A protein and the small-molecule ligand that binds it are described below.
Small molecule (SMILES): CC[C@H](C)[C@@H]1NC(=O)[C@H](CCCCN)NC(=O)[C@H](CC(C)C)NC(=O)CNC(=O)[C@H](Cc2ccc(O)cc2)NC(=O)[C@H](CCCCNC(C)=O)NC(=O)[C@H](CCCCN)NC(=O)[C@H](CC2=c3ccccc3=NC2)NC(=O)[C@H](CCC(N)=O)NC(=O)[C@H](CCCCNC(C)=O)NC(=O)[C@H](CC2=c3ccccc3=NC2)NC(=O)CSC[C@@H]([C@H](N)O)NC1=O

Sequence of chain 1.B:
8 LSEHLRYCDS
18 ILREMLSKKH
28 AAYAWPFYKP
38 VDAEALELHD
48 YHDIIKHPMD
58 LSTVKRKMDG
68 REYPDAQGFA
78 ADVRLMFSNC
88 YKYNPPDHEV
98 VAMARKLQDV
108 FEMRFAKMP

Binding-site contacts:
Ligand atom C contacts residue LEU43 of chain 1.B at 3.4 Å (hydrophobic).
Ligand atom OH contacts residue ASN91 of chain 1.A at 3.4 Å (h-bond).
Ligand atom CG contacts residue LEU43 of chain 1.A at 3.6 Å (hydrophobic).
Ligand atom CH3 contacts residue VAL38 of chain 1.B at 3.6 Å (hydrophobic).
Ligand atom CG contacts residue LEU45 of chain 1.A at 3.7 Å (hydrophobic).
Ligand atom NZ contacts residue GLU44 of chain 1.A at 3.4 Å (salt-bridge).
Ligand atom CE contacts residue GLU44 of chain 1.A at 3.2 Å.
Ligand atom N contacts residue LEU43 of chain 1.A at 3.5 Å (h-bond).
Ligand atom O contacts residue TRP32 of chain 1.A at 3.2 Å.
Ligand atom CH3 contacts residue PRO33 of chain 1.B at 3.1 Å (hydrophobic).
Ligand atom C contacts residue TRP32 of chain 1.A at 3.2 Å (hydrophobic).
Ligand atom CD2 contacts residue MET100 of chain 1.B at 3.6 Å (hydrophobic).
Ligand atom O contacts residue LEU43 of chain 1.A at 3.5 Å.
Ligand atom CD1 contacts residue MET100 of chain 1.B at 3.7 Å (hydrophobic).
Ligand atom N contacts residue LEU43 of chain 1.B at 3.3 Å.
Ligand atom CH2 contacts residue ALA28 of chain 1.A at 3.5 Å (hydrophobic).
Ligand atom O contacts residue TRP32 of chain 1.B at 3.6 Å.
Ligand atom O contacts residue TRP32 of chain 1.B at 3.7 Å.
Ligand atom CD1 contacts residue VAL97 of chain 1.B at 3.6 Å (hydrophobic).
Ligand atom CD2 contacts residue VAL97 of chain 1.B at 3.4 Å (hydrophobic).
Ligand atom CB contacts residue TRP32 of chain 1.B at 3.6 Å (hydrophobic).
Ligand atom CD1 contacts residue VAL97 of chain 1.B at 3.6 Å (hydrophobic).
Ligand atom N contacts residue TRP32 of chain 1.A at 3.3 Å.
Ligand atom O contacts residue HIS95 of chain 1.A at 3.6 Å.
Ligand atom CB contacts residue TRP32 of chain 1.B at 3.5 Å (hydrophobic).
Ligand atom O contacts residue LEU43 of chain 1.B at 3.4 Å.
Ligand atom O contacts residue HIS95 of chain 1.B at 2.8 Å (h-bond).
Ligand atom O contacts residue TRP32 of chain 1.B at 3.2 Å.
Ligand atom CD2 contacts residue TRP32 of chain 1.B at 3.7 Å (hydrophobic).
Ligand atom CE3 contacts residue TRP32 of chain 1.B at 3.6 Å (hydrophobic).
Ligand atom CE contacts residue PRO33 of chain 1.B at 3.4 Å (hydrophobic).
Ligand atom CG contacts residue LEU43 of chain 1.A at 3.3 Å (hydrophobic).
Ligand atom CA contacts residue TRP32 of chain 1.A at 3.3 Å (hydrophobic).
Ligand atom CH3 contacts residue PRO33 of chain 1.A at 3.5 Å (hydrophobic).
Ligand atom O contacts residue VAL97 of chain 1.A at 3.4 Å.
Ligand atom NE2 contacts residue TRP32 of chain 1.A at 3.6 Å.
Ligand atom CG2 contacts residue LEU45 of chain 1.B at 3.6 Å (hydrophobic).
Ligand atom NZ contacts residue LEU45 of chain 1.A at 3.3 Å.
Ligand atom N contacts residue TRP32 of chain 1.B at 3.7 Å.
Ligand atom CA contacts residue LEU43 of chain 1.A at 3.5 Å (hydrophobic).

Sequence of chain 1.A:
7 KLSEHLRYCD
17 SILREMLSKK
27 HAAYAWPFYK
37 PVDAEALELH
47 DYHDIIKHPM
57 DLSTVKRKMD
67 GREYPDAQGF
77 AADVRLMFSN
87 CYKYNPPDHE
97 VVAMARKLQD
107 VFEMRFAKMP